Sequence of chain 1.F:
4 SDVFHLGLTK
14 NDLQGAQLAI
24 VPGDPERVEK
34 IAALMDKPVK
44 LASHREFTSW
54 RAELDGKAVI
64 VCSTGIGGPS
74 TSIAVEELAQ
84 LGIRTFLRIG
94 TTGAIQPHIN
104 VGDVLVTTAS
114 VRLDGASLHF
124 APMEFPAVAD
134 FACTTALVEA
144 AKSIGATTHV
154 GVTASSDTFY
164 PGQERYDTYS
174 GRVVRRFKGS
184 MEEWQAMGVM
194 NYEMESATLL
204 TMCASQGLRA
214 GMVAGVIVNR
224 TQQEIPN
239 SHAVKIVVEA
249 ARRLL

Sequence of chain 1.C:
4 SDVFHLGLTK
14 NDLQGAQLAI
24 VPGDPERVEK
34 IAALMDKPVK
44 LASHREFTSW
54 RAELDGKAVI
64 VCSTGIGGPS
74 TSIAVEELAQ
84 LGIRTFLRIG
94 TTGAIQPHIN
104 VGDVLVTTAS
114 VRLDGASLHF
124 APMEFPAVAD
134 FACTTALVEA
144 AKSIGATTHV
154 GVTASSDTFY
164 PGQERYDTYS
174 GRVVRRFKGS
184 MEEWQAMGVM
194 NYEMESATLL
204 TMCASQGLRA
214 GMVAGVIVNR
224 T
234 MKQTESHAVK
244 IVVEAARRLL

Binding-site contacts:
Ligand atom C6 contacts residue THR94 of chain 1.C at 3.9 Å.
Ligand atom C1' contacts residue THR94 of chain 1.C at 3.4 Å.
Ligand atom O3' contacts residue ARG91 of chain 1.C at 2.9 Å (salt-bridge).
Ligand atom O3' contacts residue GLU196 of chain 1.C at 3.7 Å.
Ligand atom C5 contacts residue GLY96 of chain 1.C at 3.9 Å.
Ligand atom C4 contacts residue GLN166 of chain 1.C at 3.1 Å.
Ligand atom O3' contacts residue PO41 of chain 1.G at 3.2 Å (h-bond).
Ligand atom N3 contacts residue PHE162 of chain 1.C at 3.9 Å.
Ligand atom O3' contacts residue MET197 of chain 1.C at 3.0 Å (h-bond).
Ligand atom C4' contacts residue GLU198 of chain 1.C at 4.0 Å.
Ligand atom C2 contacts residue GLU196 of chain 1.C at 3.6 Å.
Ligand atom N1 contacts residue THR94 of chain 1.C at 3.8 Å.
Ligand atom C1' contacts residue PO41 of chain 1.G at 3.8 Å.
Ligand atom O2 contacts residue TYR195 of chain 1.C at 3.8 Å.
Ligand atom O3' contacts residue GLU198 of chain 1.C at 2.4 Å (salt-bridge).
Ligand atom N3 contacts residue TYR195 of chain 1.C at 3.6 Å.
Ligand atom C3' contacts residue MET197 of chain 1.C at 3.4 Å (hydrophobic).
Ligand atom C5' contacts residue PO41 of chain 1.G at 4.1 Å.
Ligand atom C5 contacts residue PHE162 of chain 1.C at 3.9 Å (hydrophobic).
Ligand atom O4 contacts residue PHE162 of chain 1.C at 3.8 Å.
Ligand atom C2' contacts residue MET197 of chain 1.C at 3.5 Å (hydrophobic).
Ligand atom O4' contacts residue PO41 of chain 1.G at 3.3 Å (h-bond).
Ligand atom O2 contacts residue GLU196 of chain 1.C at 2.7 Å.
Ligand atom C2 contacts residue GLN166 of chain 1.C at 3.6 Å.
Ligand atom C4 contacts residue PHE162 of chain 1.C at 3.7 Å (hydrophobic).
Ligand atom O2 contacts residue GLN166 of chain 1.C at 3.6 Å.
Ligand atom O4 contacts residue GLN166 of chain 1.C at 2.7 Å (h-bond).
Ligand atom O4 contacts residue ARG168 of chain 1.C at 2.5 Å (salt-bridge).
Ligand atom C3' contacts residue GLU198 of chain 1.C at 3.3 Å.
Ligand atom C4' contacts residue PO41 of chain 1.G at 3.3 Å.
Ligand atom O5' contacts residue ARG48 of chain 1.F at 4.0 Å.
Ligand atom N3 contacts residue GLN166 of chain 1.C at 2.7 Å (h-bond).
Ligand atom C6 contacts residue THR95 of chain 1.C at 3.9 Å.
Ligand atom C2 contacts residue TYR195 of chain 1.C at 3.5 Å (hydrophobic).
Ligand atom C2' contacts residue GLU196 of chain 1.C at 3.8 Å.
Ligand atom C4 contacts residue ARG168 of chain 1.C at 3.6 Å.
Ligand atom O5' contacts residue HIS8 of chain 1.F at 3.5 Å (h-bond).
Ligand atom O4' contacts residue THR94 of chain 1.C at 3.8 Å.
Ligand atom C3' contacts residue PO41 of chain 1.G at 3.8 Å.
Ligand atom O2 contacts residue MET197 of chain 1.C at 3.2 Å (h-bond).

This protein binds this small molecule.
Small molecule (SMILES): O=c1ccn2c(n1)O[C@@H]1[C@H](O)[C@@H](CO)O[C@H]12